Binding-site contacts:
Ligand atom C5 contacts residue TYR128 of chain 1.B at 3.5 Å (hydrophobic).
Ligand atom O2 contacts residue TYR128 of chain 1.B at 3.8 Å.
Ligand atom C6 contacts residue ARG132 of chain 1.B at 4.2 Å.
Ligand atom C2 contacts residue MET84 of chain 1.B at 3.6 Å (hydrophobic).
Ligand atom O1 contacts residue TYR128 of chain 1.B at 3.9 Å.
Ligand atom C6 contacts residue TYR128 of chain 1.B at 3.7 Å (hydrophobic).
Ligand atom C13 contacts residue MET84 of chain 1.B at 4.1 Å (hydrophobic).
Ligand atom C4 contacts residue ARG119 of chain 1.B at 3.7 Å.
Ligand atom O3 contacts residue GLU39 of chain 1.B at 3.0 Å (salt-bridge).
Ligand atom C1 contacts residue TYR128 of chain 1.B at 3.5 Å (hydrophobic).
Ligand atom C14 contacts residue GLU39 of chain 1.B at 3.9 Å.
Ligand atom O2 contacts residue MET84 of chain 1.B at 3.7 Å.
Ligand atom O1 contacts residue GLN81 of chain 1.B at 3.3 Å (h-bond).
Ligand atom O3 contacts residue TRP44 of chain 1.B at 3.6 Å.
Ligand atom C4 contacts residue MET84 of chain 1.B at 4.0 Å (hydrophobic).
Ligand atom O1 contacts residue ARG132 of chain 1.B at 3.5 Å (salt-bridge).
Ligand atom C3 contacts residue MET84 of chain 1.B at 3.6 Å (hydrophobic).
Ligand atom C14 contacts residue HIS14 of chain 1.B at 3.5 Å.
Ligand atom C3 contacts residue TYR128 of chain 1.B at 3.5 Å (hydrophobic).
Ligand atom C11 contacts residue HIS14 of chain 1.B at 4.1 Å.
Ligand atom C13 contacts residue TRP44 of chain 1.B at 3.3 Å (hydrophobic).
Ligand atom N2 contacts residue MET84 of chain 1.B at 4.0 Å.
Ligand atom C6 contacts residue TYR57 of chain 1.B at 3.3 Å (hydrophobic).
Ligand atom N2 contacts residue GLN81 of chain 1.B at 2.6 Å (h-bond).
Ligand atom C2 contacts residue TYR128 of chain 1.B at 3.5 Å (hydrophobic).
Ligand atom O1 contacts residue ILE56 of chain 1.B at 3.6 Å.
Ligand atom C4 contacts residue TYR128 of chain 1.B at 3.7 Å (hydrophobic).
Ligand atom C1 contacts residue ILE56 of chain 1.B at 4.1 Å (hydrophobic).
Ligand atom C1 contacts residue GLN81 of chain 1.B at 3.4 Å.
Ligand atom O3 contacts residue ARG119 of chain 1.B at 3.0 Å (salt-bridge).
Ligand atom N2 contacts residue TYR128 of chain 1.B at 3.5 Å.
Ligand atom O4 contacts residue GLU181 of chain 1.B at 4.0 Å.
Ligand atom O2 contacts residue GLN81 of chain 1.B at 3.0 Å (h-bond).
Ligand atom N1 contacts residue TYR128 of chain 1.B at 3.4 Å.
Ligand atom C2 contacts residue GLN81 of chain 1.B at 3.5 Å.
Ligand atom C11 contacts residue TYR128 of chain 1.B at 3.5 Å (hydrophobic).
Ligand atom C13 contacts residue GLU39 of chain 1.B at 3.5 Å.
Ligand atom C5 contacts residue MET84 of chain 1.B at 4.1 Å (hydrophobic).
Ligand atom O2 contacts residue ALA124 of chain 1.B at 3.8 Å.
Ligand atom O4 contacts residue HIS14 of chain 1.B at 2.9 Å.

Sequence of chain 1.B:
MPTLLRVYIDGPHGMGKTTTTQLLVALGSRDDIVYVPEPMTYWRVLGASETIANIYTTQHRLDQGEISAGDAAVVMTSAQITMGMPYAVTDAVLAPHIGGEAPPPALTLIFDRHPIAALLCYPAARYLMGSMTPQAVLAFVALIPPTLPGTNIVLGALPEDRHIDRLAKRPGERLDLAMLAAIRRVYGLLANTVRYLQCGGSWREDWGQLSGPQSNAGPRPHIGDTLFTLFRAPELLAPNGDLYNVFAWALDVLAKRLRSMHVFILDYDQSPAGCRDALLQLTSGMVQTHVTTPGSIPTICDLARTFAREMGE

This protein binds this small molecule.
Small molecule (SMILES): Cc1c(CC(CO)CO)n(C)c(=O)[nH]c1=O